A small-molecule ligand and the protein it binds are described below.
Small molecule (SMILES): CC(=O)N[C@@H]1[C@@H](O)[C@H](O)[C@@H](CO)O[C@H]1O

Sequence of chain 1.A:
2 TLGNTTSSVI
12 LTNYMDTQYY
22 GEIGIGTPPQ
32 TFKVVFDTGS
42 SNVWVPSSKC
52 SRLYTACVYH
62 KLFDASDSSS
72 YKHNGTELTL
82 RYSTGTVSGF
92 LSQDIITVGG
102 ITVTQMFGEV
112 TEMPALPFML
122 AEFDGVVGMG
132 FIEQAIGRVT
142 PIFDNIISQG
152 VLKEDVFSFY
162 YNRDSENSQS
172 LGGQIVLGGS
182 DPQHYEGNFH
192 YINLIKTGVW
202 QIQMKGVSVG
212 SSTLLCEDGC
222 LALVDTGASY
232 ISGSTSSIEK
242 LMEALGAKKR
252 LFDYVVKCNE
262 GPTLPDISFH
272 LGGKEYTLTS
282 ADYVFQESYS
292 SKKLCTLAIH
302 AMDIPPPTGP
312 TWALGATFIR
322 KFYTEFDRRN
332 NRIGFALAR

Binding-site contacts:
Ligand atom N2 contacts residue THR77 of chain 1.A at 4.1 Å.
Ligand atom C1 contacts residue MET107 of chain 1.A at 4.4 Å (hydrophobic).
Ligand atom O7 contacts residue ASN75 of chain 1.A at 3.4 Å (h-bond).
Ligand atom O7 contacts residue HIS74 of chain 1.A at 4.0 Å.
Ligand atom C4 contacts residue ASN75 of chain 1.A at 4.2 Å.
Ligand atom C7 contacts residue ASN75 of chain 1.A at 3.4 Å.
Ligand atom C1 contacts residue THR77 of chain 1.A at 4.1 Å.
Ligand atom O5 contacts residue ASN75 of chain 1.A at 2.3 Å (h-bond).
Ligand atom C2 contacts residue ASN75 of chain 1.A at 2.5 Å.
Ligand atom N2 contacts residue ASN75 of chain 1.A at 3.0 Å (h-bond).
Ligand atom C1 contacts residue ASN75 of chain 1.A at 1.4 Å.
Ligand atom C3 contacts residue ASN75 of chain 1.A at 3.7 Å.
Ligand atom C8 contacts residue ASN75 of chain 1.A at 3.3 Å.
Ligand atom O5 contacts residue MET107 of chain 1.A at 3.7 Å.
Ligand atom C5 contacts residue ASN75 of chain 1.A at 3.6 Å.